The protein below binds the small molecule below.
Small molecule (SMILES): CC(=O)N[C@@H]1[C@@H](O)[C@H](O)[C@@H](CO)O[C@H]1O

Sequence of chain 1.K:
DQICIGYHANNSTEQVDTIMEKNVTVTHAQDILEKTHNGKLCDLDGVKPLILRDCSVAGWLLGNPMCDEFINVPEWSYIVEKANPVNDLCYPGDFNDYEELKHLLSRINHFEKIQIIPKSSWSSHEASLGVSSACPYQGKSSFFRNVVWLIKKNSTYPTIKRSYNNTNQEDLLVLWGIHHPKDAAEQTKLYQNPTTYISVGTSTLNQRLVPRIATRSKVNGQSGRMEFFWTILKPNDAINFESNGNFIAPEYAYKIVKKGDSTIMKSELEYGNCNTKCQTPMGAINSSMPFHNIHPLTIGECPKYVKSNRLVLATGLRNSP

Binding-site contacts:
Ligand atom C8 contacts residue LYS22 of chain 1.K at 4.0 Å.
Ligand atom O5 contacts residue GLN15 of chain 1.K at 4.0 Å.
Ligand atom N2 contacts residue ASN23 of chain 1.K at 3.0 Å (h-bond).
Ligand atom O5 contacts residue ASN23 of chain 1.K at 2.3 Å (h-bond).
Ligand atom C7 contacts residue ASN23 of chain 1.K at 3.5 Å.
Ligand atom C2 contacts residue ASN23 of chain 1.K at 2.4 Å.
Ligand atom O6 contacts residue GLN15 of chain 1.K at 4.2 Å.
Ligand atom O7 contacts residue ASN23 of chain 1.K at 3.5 Å (h-bond).
Ligand atom C4 contacts residue ASN23 of chain 1.K at 4.2 Å.
Ligand atom C5 contacts residue ASN23 of chain 1.K at 3.7 Å.
Ligand atom C1 contacts residue ASN23 of chain 1.K at 1.4 Å.
Ligand atom C3 contacts residue ASN23 of chain 1.K at 3.8 Å.